Sequence of chain 1.A:
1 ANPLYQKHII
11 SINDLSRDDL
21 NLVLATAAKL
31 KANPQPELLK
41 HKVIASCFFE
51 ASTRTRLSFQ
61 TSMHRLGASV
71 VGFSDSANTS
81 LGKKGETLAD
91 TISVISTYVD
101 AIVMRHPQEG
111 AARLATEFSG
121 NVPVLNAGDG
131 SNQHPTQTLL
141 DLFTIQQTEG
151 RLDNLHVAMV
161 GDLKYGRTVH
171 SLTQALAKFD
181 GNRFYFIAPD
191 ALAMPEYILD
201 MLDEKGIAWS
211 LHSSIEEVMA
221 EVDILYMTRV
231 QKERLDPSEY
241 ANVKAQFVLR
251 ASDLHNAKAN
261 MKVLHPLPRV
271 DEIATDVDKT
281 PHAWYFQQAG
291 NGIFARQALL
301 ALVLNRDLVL

Binding-site contacts:
Ligand atom O3P contacts residue ARG56 of chain 3.A at 4.4 Å.
Ligand atom O3P contacts residue THR53 of chain 3.A at 4.3 Å.
Ligand atom O1 contacts residue HIS134 of chain 3.A at 3.1 Å (h-bond).
Ligand atom O1 contacts residue ARG105 of chain 3.A at 2.9 Å (salt-bridge).
Ligand atom O1P contacts residue LEU81 of chain 1.A at 2.9 Å.
Ligand atom N1 contacts residue HIS134 of chain 3.A at 4.4 Å.
Ligand atom C1 contacts residue PRO266 of chain 3.A at 4.5 Å (hydrophobic).
Ligand atom N1 contacts residue PRO266 of chain 3.A at 3.3 Å (h-bond).
Ligand atom C1 contacts residue HIS134 of chain 3.A at 4.1 Å.
Ligand atom C1 contacts residue LEU267 of chain 3.A at 4.0 Å (hydrophobic).
Ligand atom P contacts residue ARG54 of chain 3.A at 3.9 Å.
Ligand atom P contacts residue THR55 of chain 3.A at 3.8 Å.
Ligand atom N1 contacts residue GLN137 of chain 3.A at 3.6 Å.
Ligand atom O3P contacts residue SER52 of chain 3.A at 3.1 Å.
Ligand atom O1P contacts residue ARG105 of chain 3.A at 3.7 Å.
Ligand atom C1 contacts residue ARG105 of chain 3.A at 4.0 Å.
Ligand atom C1P contacts residue PRO268 of chain 3.A at 4.4 Å (hydrophobic).
Ligand atom C1P contacts residue LEU267 of chain 3.A at 4.0 Å (hydrophobic).
Ligand atom O2P contacts residue SER52 of chain 3.A at 3.5 Å.
Ligand atom C1P contacts residue ARG54 of chain 3.A at 3.5 Å.
Ligand atom O2P contacts residue LEU81 of chain 1.A at 2.9 Å.
Ligand atom C1 contacts residue THR55 of chain 3.A at 3.6 Å.
Ligand atom O3P contacts residue ARG54 of chain 3.A at 4.0 Å.
Ligand atom P contacts residue LEU81 of chain 1.A at 3.4 Å.
Ligand atom O3P contacts residue THR55 of chain 3.A at 2.7 Å (h-bond).
Ligand atom C1P contacts residue THR55 of chain 3.A at 3.8 Å.
Ligand atom O2P contacts residue ARG54 of chain 3.A at 2.6 Å (salt-bridge).
Ligand atom O3P contacts residue ARG105 of chain 3.A at 3.3 Å (salt-bridge).
Ligand atom N1 contacts residue LEU267 of chain 3.A at 3.1 Å (h-bond).
Ligand atom P contacts residue SER52 of chain 3.A at 3.6 Å.
Ligand atom P contacts residue ARG105 of chain 3.A at 4.3 Å.
Ligand atom C1 contacts residue GLN137 of chain 3.A at 4.3 Å.
Ligand atom O1P contacts residue SER52 of chain 3.A at 3.0 Å (h-bond).
Ligand atom P contacts residue THR53 of chain 3.A at 4.2 Å.
Ligand atom O2P contacts residue THR55 of chain 3.A at 3.7 Å.
Ligand atom O2P contacts residue THR53 of chain 3.A at 3.2 Å (h-bond).
Ligand atom O1 contacts residue THR55 of chain 3.A at 3.1 Å (h-bond).

Sequence of chain 3.A:
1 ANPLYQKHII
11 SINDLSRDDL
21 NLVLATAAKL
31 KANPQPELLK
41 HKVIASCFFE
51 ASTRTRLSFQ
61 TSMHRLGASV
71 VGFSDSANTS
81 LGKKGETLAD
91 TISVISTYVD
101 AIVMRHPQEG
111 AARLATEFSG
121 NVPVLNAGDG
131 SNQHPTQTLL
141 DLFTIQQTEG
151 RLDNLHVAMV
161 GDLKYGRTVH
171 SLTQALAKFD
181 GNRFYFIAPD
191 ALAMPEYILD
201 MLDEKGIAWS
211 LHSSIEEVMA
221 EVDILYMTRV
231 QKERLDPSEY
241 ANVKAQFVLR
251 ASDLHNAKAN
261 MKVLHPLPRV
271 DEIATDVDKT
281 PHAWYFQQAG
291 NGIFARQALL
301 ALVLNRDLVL

A small-molecule ligand and the protein it binds are described below.
Small molecule (SMILES): NC(=O)CP(=O)(O)O